The protein below binds the small molecule below.
Small molecule (SMILES): CCCCSC(=S)SC(C)(C)C(=O)NCCN1C(=O)CCC1=O

Sequence of chain 1.B:
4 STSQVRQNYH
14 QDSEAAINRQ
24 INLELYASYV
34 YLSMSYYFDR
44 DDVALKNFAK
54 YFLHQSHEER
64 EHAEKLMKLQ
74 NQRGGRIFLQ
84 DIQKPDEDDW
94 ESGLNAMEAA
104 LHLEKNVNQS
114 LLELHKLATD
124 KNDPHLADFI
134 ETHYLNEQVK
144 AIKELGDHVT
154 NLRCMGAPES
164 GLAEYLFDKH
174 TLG

Sequence of chain 1.D:
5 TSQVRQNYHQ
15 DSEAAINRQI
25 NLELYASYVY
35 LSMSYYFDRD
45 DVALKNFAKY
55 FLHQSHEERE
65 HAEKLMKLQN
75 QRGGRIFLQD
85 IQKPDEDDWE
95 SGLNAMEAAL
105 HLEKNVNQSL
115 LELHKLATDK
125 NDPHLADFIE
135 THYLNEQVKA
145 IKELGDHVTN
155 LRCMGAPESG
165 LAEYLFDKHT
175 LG

Binding-site contacts:
Ligand atom O19 contacts residue CYS157 of chain 1.B at 3.2 Å (h-bond).
Ligand atom C21 contacts residue CYS157 of chain 1.B at 2.8 Å (hydrophobic).
Ligand atom O19 contacts residue GLY164 of chain 1.D at 3.8 Å.
Ligand atom N17 contacts residue CYS157 of chain 1.B at 3.9 Å.
Ligand atom C18 contacts residue CYS157 of chain 1.B at 2.8 Å (hydrophobic).
Ligand atom C22 contacts residue CYS157 of chain 1.B at 3.9 Å (hydrophobic).
Ligand atom C20 contacts residue CYS157 of chain 1.B at 1.8 Å (hydrophobic).